Binding-site contacts:
Ligand atom C5 contacts residue GLY344 of chain 1.A at 3.6 Å.
Ligand atom C2 contacts residue GLY344 of chain 1.A at 4.3 Å.
Ligand atom C8 contacts residue GLY344 of chain 1.A at 4.0 Å.
Ligand atom C8 contacts residue ASP371 of chain 1.A at 3.8 Å.
Ligand atom C4 contacts residue ILE348 of chain 1.A at 4.4 Å (hydrophobic).
Ligand atom C9 contacts residue ASP371 of chain 1.A at 3.8 Å.
Ligand atom C2 contacts residue SER280 of chain 1.A at 4.1 Å.
Ligand atom C6 contacts residue ARG277 of chain 1.A at 4.1 Å.
Ligand atom C11 contacts residue GLY344 of chain 1.A at 4.0 Å.
Ligand atom C7 contacts residue ARG277 of chain 1.A at 4.1 Å.
Ligand atom C2 contacts residue ARG277 of chain 1.A at 3.6 Å.
Ligand atom N3 contacts residue GLY344 of chain 1.A at 4.3 Å.
Ligand atom C5 contacts residue LYS276 of chain 1.A at 3.8 Å.
Ligand atom C9 contacts residue ARG347 of chain 1.A at 3.5 Å.
Ligand atom C2 contacts residue ARG347 of chain 1.A at 3.8 Å.
Ligand atom N3 contacts residue ARG277 of chain 1.A at 3.7 Å.
Ligand atom C10 contacts residue ARG347 of chain 1.A at 3.6 Å.
Ligand atom C4 contacts residue ARG277 of chain 1.A at 4.3 Å.
Ligand atom C7 contacts residue GLY344 of chain 1.A at 3.8 Å.
Ligand atom C10 contacts residue ARG277 of chain 1.A at 3.6 Å.
Ligand atom C4 contacts residue SER280 of chain 1.A at 4.4 Å.
Ligand atom N1 contacts residue ARG277 of chain 1.A at 3.5 Å (salt-bridge).
Ligand atom C4 contacts residue GLY344 of chain 1.A at 4.0 Å.
Ligand atom C8 contacts residue ARG347 of chain 1.A at 4.2 Å.
Ligand atom C5 contacts residue SER345 of chain 1.A at 4.2 Å.
Ligand atom N1 contacts residue SER280 of chain 1.A at 3.8 Å.
Ligand atom N1 contacts residue ARG347 of chain 1.A at 3.5 Å.
Ligand atom N3 contacts residue ARG347 of chain 1.A at 4.1 Å.
Ligand atom C11 contacts residue ARG277 of chain 1.A at 3.7 Å.
Ligand atom N3 contacts residue SER280 of chain 1.A at 3.4 Å (h-bond).
Ligand atom C9 contacts residue ARG277 of chain 1.A at 3.6 Å.
Ligand atom C8 contacts residue ARG277 of chain 1.A at 3.6 Å.
Ligand atom C4 contacts residue LYS276 of chain 1.A at 3.9 Å.
Ligand atom C5 contacts residue ARG277 of chain 1.A at 4.4 Å.
Ligand atom C11 contacts residue ARG347 of chain 1.A at 3.9 Å.
Ligand atom C6 contacts residue GLY344 of chain 1.A at 3.6 Å.

A protein and the small-molecule ligand that binds it are described below.
Small molecule (SMILES): Nc1nccc2ccccc12

Sequence of chain 1.A:
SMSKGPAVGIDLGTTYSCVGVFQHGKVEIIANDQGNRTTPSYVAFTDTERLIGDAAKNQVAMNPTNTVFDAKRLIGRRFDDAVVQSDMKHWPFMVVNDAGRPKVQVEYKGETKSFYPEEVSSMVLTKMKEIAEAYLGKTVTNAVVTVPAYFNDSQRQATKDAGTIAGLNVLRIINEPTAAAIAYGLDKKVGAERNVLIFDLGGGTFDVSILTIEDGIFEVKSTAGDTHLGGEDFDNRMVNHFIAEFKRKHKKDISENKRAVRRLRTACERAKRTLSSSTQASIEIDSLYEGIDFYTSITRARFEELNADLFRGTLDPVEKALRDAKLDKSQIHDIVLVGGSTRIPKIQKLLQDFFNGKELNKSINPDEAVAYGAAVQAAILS